Sequence of chain 1.A:
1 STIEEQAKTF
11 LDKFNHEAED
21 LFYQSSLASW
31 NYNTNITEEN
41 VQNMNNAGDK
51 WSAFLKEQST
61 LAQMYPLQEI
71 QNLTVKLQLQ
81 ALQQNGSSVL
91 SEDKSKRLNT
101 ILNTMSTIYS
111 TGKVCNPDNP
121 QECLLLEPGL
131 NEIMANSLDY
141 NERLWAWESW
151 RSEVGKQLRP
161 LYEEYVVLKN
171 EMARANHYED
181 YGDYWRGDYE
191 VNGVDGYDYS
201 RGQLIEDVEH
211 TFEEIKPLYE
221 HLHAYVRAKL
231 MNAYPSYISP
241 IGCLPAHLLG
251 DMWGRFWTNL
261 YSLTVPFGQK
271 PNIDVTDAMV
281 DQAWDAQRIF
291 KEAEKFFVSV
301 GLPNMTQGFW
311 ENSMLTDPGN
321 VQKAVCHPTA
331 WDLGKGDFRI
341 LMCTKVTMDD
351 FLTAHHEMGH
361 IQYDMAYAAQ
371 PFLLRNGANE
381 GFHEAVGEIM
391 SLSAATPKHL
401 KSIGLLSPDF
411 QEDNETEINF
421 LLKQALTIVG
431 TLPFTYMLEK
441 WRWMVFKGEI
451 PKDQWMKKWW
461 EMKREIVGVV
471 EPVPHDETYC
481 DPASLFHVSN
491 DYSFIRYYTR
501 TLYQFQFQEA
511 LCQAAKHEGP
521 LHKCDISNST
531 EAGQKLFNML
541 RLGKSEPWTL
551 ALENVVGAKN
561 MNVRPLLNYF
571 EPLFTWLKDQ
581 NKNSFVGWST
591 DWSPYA

Binding-site contacts:
Ligand atom C7 contacts residue ASN85 of chain 1.A at 3.8 Å.
Ligand atom C7 contacts residue GLN83 of chain 1.A at 4.3 Å.
Ligand atom O5 contacts residue ASN85 of chain 1.A at 2.4 Å (h-bond).
Ligand atom N2 contacts residue GLN63 of chain 1.A at 3.5 Å (h-bond).
Ligand atom C2 contacts residue ASN85 of chain 1.A at 2.5 Å.
Ligand atom C1 contacts residue ASN85 of chain 1.A at 1.4 Å.
Ligand atom C4 contacts residue ASN85 of chain 1.A at 4.2 Å.
Ligand atom C8 contacts residue GLN63 of chain 1.A at 4.4 Å.
Ligand atom O7 contacts residue HIS177 of chain 1.A at 4.1 Å.
Ligand atom C5 contacts residue ASN85 of chain 1.A at 3.7 Å.
Ligand atom C3 contacts residue GLN63 of chain 1.A at 4.0 Å.
Ligand atom C2 contacts residue GLN63 of chain 1.A at 4.2 Å.
Ligand atom C3 contacts residue ASN85 of chain 1.A at 3.8 Å.
Ligand atom N2 contacts residue GLN83 of chain 1.A at 4.2 Å.
Ligand atom N2 contacts residue ASN85 of chain 1.A at 2.9 Å (h-bond).
Ligand atom C8 contacts residue GLN83 of chain 1.A at 3.4 Å.
Ligand atom O7 contacts residue ASN85 of chain 1.A at 4.2 Å.
Ligand atom C1 contacts residue GLN63 of chain 1.A at 3.9 Å.
Ligand atom C7 contacts residue GLN63 of chain 1.A at 4.5 Å.

This small molecule binds to this protein.
Small molecule (SMILES): CC(=O)N[C@@H]1[C@@H](O)[C@H](O)[C@@H](CO)O[C@H]1O